Binding-site contacts:
Ligand atom OAA contacts residue THR480 of chain 1.D at 3.0 Å (h-bond).
Ligand atom CAW contacts residue TYR450 of chain 1.D at 3.5 Å (hydrophobic).
Ligand atom OAD contacts residue GLY653 of chain 1.D at 3.6 Å.
Ligand atom FAH contacts residue TYR450 of chain 1.D at 3.8 Å.
Ligand atom CAV contacts residue PRO478 of chain 1.D at 3.5 Å (hydrophobic).
Ligand atom OAB contacts residue ARG485 of chain 1.D at 2.6 Å (salt-bridge).
Ligand atom NAP contacts residue THR480 of chain 1.D at 3.4 Å (h-bond).
Ligand atom CAJ contacts residue PRO478 of chain 1.D at 3.3 Å (hydrophobic).
Ligand atom CAJ contacts residue TYR732 of chain 1.D at 3.7 Å (hydrophobic).
Ligand atom OAQ contacts residue THR686 of chain 1.D at 3.2 Å (h-bond).
Ligand atom NAP contacts residue PRO478 of chain 1.D at 2.7 Å (h-bond).
Ligand atom CAT contacts residue PRO478 of chain 1.D at 3.8 Å (hydrophobic).
Ligand atom FAF contacts residue THR707 of chain 1.D at 3.2 Å.
Ligand atom CAT contacts residue THR480 of chain 1.D at 3.4 Å.
Ligand atom OAA contacts residue ARG485 of chain 1.D at 2.5 Å (salt-bridge).
Ligand atom CAS contacts residue TYR450 of chain 1.D at 3.4 Å (hydrophobic).
Ligand atom CAJ contacts residue TYR450 of chain 1.D at 3.3 Å (hydrophobic).
Ligand atom CAL contacts residue THR686 of chain 1.D at 3.1 Å.
Ligand atom FAG contacts residue PRO478 of chain 1.D at 3.4 Å.
Ligand atom CAZ contacts residue TYR450 of chain 1.D at 3.8 Å (hydrophobic).
Ligand atom CAM contacts residue GLU705 of chain 1.D at 3.6 Å.
Ligand atom OAA contacts residue LEU479 of chain 1.D at 3.1 Å.
Ligand atom OAA contacts residue TYR450 of chain 1.D at 3.5 Å.
Ligand atom CAU contacts residue ARG485 of chain 1.D at 3.6 Å.
Ligand atom FAF contacts residue TYR732 of chain 1.D at 2.8 Å.
Ligand atom NAY contacts residue TYR450 of chain 1.D at 3.6 Å.
Ligand atom FAG contacts residue TYR732 of chain 1.D at 3.7 Å.
Ligand atom PBA contacts residue SER654 of chain 1.D at 3.2 Å.
Ligand atom NAP contacts residue TYR450 of chain 1.D at 3.2 Å.
Ligand atom OAB contacts residue TYR450 of chain 1.D at 3.8 Å.
Ligand atom OAC contacts residue SER654 of chain 1.D at 2.7 Å (h-bond).
Ligand atom OAE contacts residue SER654 of chain 1.D at 3.5 Å.
Ligand atom CAZ contacts residue TYR732 of chain 1.D at 3.6 Å (hydrophobic).
Ligand atom FAG contacts residue TYR450 of chain 1.D at 3.5 Å.
Ligand atom CAU contacts residue TYR450 of chain 1.D at 3.6 Å (hydrophobic).
Ligand atom OAD contacts residue SER654 of chain 1.D at 2.8 Å (h-bond).
Ligand atom CAV contacts residue TYR450 of chain 1.D at 3.4 Å (hydrophobic).
Ligand atom CAT contacts residue ARG485 of chain 1.D at 3.7 Å.
Ligand atom CAT contacts residue TYR450 of chain 1.D at 3.4 Å (hydrophobic).
Ligand atom FAH contacts residue GLU402 of chain 1.D at 3.5 Å.

A protein and the small-molecule ligand that binds it are described below.
Small molecule (SMILES): O=c1[nH]c2cc(C(F)(F)F)c(N3CCOCC3)cc2n(CP(=O)(O)O)c1=O

Sequence of chain 1.D:
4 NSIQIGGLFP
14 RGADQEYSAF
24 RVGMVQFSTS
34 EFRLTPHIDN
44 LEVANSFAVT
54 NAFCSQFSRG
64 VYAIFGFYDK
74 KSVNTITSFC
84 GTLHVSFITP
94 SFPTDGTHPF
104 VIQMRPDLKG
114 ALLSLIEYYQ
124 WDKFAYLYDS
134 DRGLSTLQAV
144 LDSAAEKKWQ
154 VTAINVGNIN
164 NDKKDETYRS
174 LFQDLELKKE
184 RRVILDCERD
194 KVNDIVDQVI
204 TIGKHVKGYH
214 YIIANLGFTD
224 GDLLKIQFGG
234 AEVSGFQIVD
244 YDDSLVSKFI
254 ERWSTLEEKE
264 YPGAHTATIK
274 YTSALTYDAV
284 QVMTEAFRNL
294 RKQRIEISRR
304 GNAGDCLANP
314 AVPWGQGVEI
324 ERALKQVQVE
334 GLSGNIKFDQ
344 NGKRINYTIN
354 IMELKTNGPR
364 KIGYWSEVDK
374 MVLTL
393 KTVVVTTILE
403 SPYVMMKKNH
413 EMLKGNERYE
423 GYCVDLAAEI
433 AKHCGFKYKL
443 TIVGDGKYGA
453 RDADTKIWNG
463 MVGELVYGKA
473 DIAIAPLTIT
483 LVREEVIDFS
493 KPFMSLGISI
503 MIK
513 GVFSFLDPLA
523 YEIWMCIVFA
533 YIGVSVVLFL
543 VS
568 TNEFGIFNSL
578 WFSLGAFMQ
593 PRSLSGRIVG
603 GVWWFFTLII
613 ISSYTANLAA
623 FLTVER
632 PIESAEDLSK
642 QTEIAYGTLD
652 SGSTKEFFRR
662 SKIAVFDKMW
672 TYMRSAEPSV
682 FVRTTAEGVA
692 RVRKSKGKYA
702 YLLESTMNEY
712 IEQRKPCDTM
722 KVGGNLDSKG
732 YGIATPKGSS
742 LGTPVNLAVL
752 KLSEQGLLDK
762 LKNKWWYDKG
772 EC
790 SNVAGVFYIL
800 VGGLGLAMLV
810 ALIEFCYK